Sequence of chain 1.GB:
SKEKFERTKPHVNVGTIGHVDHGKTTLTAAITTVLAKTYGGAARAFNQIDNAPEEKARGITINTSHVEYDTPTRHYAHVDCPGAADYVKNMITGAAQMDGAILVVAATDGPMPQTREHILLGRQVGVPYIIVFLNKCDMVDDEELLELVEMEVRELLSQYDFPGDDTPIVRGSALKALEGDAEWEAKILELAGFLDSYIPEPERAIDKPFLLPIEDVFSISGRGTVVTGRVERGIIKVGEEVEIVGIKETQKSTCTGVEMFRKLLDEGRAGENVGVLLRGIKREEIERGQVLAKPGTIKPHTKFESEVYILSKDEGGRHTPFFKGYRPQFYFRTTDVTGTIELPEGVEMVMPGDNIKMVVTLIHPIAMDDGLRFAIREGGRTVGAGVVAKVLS

Binding-site contacts:
Ligand atom O contacts residue ARG262 of chain 1.GB at 4.2 Å.
Ligand atom O contacts residue PHE261 of chain 1.GB at 3.5 Å.
Ligand atom CE2 contacts residue THR228 of chain 1.GB at 4.2 Å.
Ligand atom CD2 contacts residue HIS66 of chain 1.GB at 3.5 Å.
Ligand atom N contacts residue GLY275 of chain 1.GB at 4.4 Å.
Ligand atom CE2 contacts residue PHE218 of chain 1.GB at 3.5 Å (hydrophobic).
Ligand atom CE2 contacts residue HIS66 of chain 1.GB at 3.8 Å.
Ligand atom CE1 contacts residue HIS66 of chain 1.GB at 4.0 Å.
Ligand atom CZ contacts residue PHE218 of chain 1.GB at 3.8 Å (hydrophobic).
Ligand atom CD2 contacts residue PHE218 of chain 1.GB at 4.3 Å (hydrophobic).
Ligand atom CD2 contacts residue THR228 of chain 1.GB at 3.8 Å.
Ligand atom CA contacts residue ASN273 of chain 1.GB at 3.5 Å.
Ligand atom N contacts residue VAL274 of chain 1.GB at 3.7 Å.
Ligand atom C contacts residue PHE261 of chain 1.GB at 3.5 Å (hydrophobic).
Ligand atom N contacts residue PHE261 of chain 1.GB at 4.4 Å.
Ligand atom CB contacts residue HIS66 of chain 1.GB at 3.6 Å.
Ligand atom CB contacts residue ASN273 of chain 1.GB at 3.4 Å.
Ligand atom CZ contacts residue HIS66 of chain 1.GB at 4.1 Å.
Ligand atom CD1 contacts residue HIS66 of chain 1.GB at 3.6 Å.
Ligand atom CB contacts residue PHE261 of chain 1.GB at 4.5 Å (hydrophobic).
Ligand atom CG contacts residue HIS66 of chain 1.GB at 3.4 Å.
Ligand atom N contacts residue ASN273 of chain 1.GB at 2.7 Å (h-bond).

This small molecule binds to this protein.
Small molecule (SMILES): N[C@@H](Cc1ccccc1)C(=O)O